Binding-site contacts:
Ligand atom C12 contacts residue LEU54 of chain 2.A at 4.0 Å (hydrophobic).
Ligand atom C6 contacts residue ILE84 of chain 2.A at 4.0 Å (hydrophobic).
Ligand atom C8 contacts residue VAL92 of chain 2.A at 4.3 Å (hydrophobic).
Ligand atom C12 contacts residue LEU103 of chain 2.A at 3.8 Å (hydrophobic).
Ligand atom C3 contacts residue LEU39 of chain 2.A at 4.3 Å (hydrophobic).
Ligand atom C11 contacts residue LEU46 of chain 2.A at 4.0 Å (hydrophobic).
Ligand atom C2 contacts residue ILE71 of chain 2.A at 3.4 Å (hydrophobic).
Ligand atom C1 contacts residue MET107 of chain 2.A at 3.9 Å (hydrophobic).
Ligand atom CC1 contacts residue PRO38 of chain 2.A at 3.8 Å (hydrophobic).
Ligand atom C7 contacts residue ILE56 of chain 2.A at 4.2 Å (hydrophobic).
Ligand atom C12 contacts residue LEU46 of chain 2.A at 4.1 Å (hydrophobic).
Ligand atom C4 contacts residue MET107 of chain 2.A at 3.9 Å (hydrophobic).
Ligand atom CC1 contacts residue LEU39 of chain 2.A at 3.8 Å (hydrophobic).
Ligand atom NE1 contacts residue LEU39 of chain 2.A at 4.3 Å.
Ligand atom C3 contacts residue LEU58 of chain 2.A at 4.3 Å (hydrophobic).
Ligand atom C9 contacts residue ILE56 of chain 2.A at 3.8 Å (hydrophobic).
Ligand atom C11 contacts residue LEU103 of chain 2.A at 4.1 Å (hydrophobic).
Ligand atom C11 contacts residue PHE105 of chain 2.A at 3.6 Å (hydrophobic).
Ligand atom C10 contacts residue ILE56 of chain 2.A at 4.1 Å (hydrophobic).
Ligand atom C8 contacts residue ILE56 of chain 2.A at 3.3 Å (hydrophobic).
Ligand atom C7 contacts residue PHE105 of chain 2.A at 3.7 Å (hydrophobic).
Ligand atom CB1 contacts residue PRO38 of chain 2.A at 4.2 Å (hydrophobic).
Ligand atom C1 contacts residue LEU39 of chain 2.A at 3.6 Å (hydrophobic).
Ligand atom C8 contacts residue PHE105 of chain 2.A at 3.9 Å (hydrophobic).
Ligand atom C5 contacts residue ILE71 of chain 2.A at 3.8 Å (hydrophobic).
Ligand atom C10 contacts residue VAL92 of chain 2.A at 3.7 Å (hydrophobic).
Ligand atom C12 contacts residue PHE105 of chain 2.A at 4.1 Å (hydrophobic).
Ligand atom C9 contacts residue PHE105 of chain 2.A at 3.9 Å (hydrophobic).
Ligand atom C5 contacts residue VAL41 of chain 2.A at 4.2 Å (hydrophobic).
Ligand atom C10 contacts residue LEU54 of chain 2.A at 4.1 Å (hydrophobic).
Ligand atom C4 contacts residue ILE84 of chain 2.A at 4.1 Å (hydrophobic).
Ligand atom C4 contacts residue ILE71 of chain 2.A at 3.8 Å (hydrophobic).
Ligand atom C5 contacts residue LEU58 of chain 2.A at 3.6 Å (hydrophobic).
Ligand atom C12 contacts residue VAL94 of chain 2.A at 3.7 Å (hydrophobic).
Ligand atom C10 contacts residue PHE105 of chain 2.A at 4.2 Å (hydrophobic).
Ligand atom C3 contacts residue MET107 of chain 2.A at 4.3 Å (hydrophobic).
Ligand atom C3 contacts residue VAL41 of chain 2.A at 4.1 Å (hydrophobic).
Ligand atom C3 contacts residue ILE71 of chain 2.A at 3.6 Å (hydrophobic).
Ligand atom C12 contacts residue VAL92 of chain 2.A at 4.4 Å (hydrophobic).
Ligand atom C9 contacts residue LEU46 of chain 2.A at 4.2 Å (hydrophobic).

A protein and the small-molecule ligand that binds it are described below.
Small molecule (SMILES): CCCCCCCCCCCC[N+](C)(C)C

Sequence of chain 2.A:
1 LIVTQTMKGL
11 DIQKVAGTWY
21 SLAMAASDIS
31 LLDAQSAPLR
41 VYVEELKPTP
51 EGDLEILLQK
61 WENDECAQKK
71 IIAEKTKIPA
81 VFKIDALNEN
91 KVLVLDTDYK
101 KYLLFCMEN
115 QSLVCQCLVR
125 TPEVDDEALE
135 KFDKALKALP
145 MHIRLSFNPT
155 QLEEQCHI